The small molecule below binds the protein below.
Small molecule (SMILES): O=C([O-])C(=O)[O-]

Binding-site contacts:
Ligand atom O3 contacts residue MG1 of chain 1.V at 1.9 Å.
Ligand atom O3 contacts residue GLU188 of chain 1.C at 2.6 Å (salt-bridge).
Ligand atom C2 contacts residue THR244 of chain 1.C at 4.0 Å.
Ligand atom O2 contacts residue MET276 of chain 1.C at 4.4 Å.
Ligand atom C1 contacts residue ASP212 of chain 1.C at 3.8 Å.
Ligand atom O1 contacts residue ASP212 of chain 1.C at 3.8 Å.
Ligand atom C2 contacts residue MG1 of chain 1.V at 2.6 Å.
Ligand atom O2 contacts residue THR244 of chain 1.C at 3.5 Å (h-bond).
Ligand atom O2 contacts residue MG1 of chain 1.V at 3.9 Å.
Ligand atom O3 contacts residue ALA209 of chain 1.C at 3.8 Å.
Ligand atom O3 contacts residue ASP212 of chain 1.C at 2.8 Å (salt-bridge).
Ligand atom C1 contacts residue GLY211 of chain 1.C at 3.9 Å.
Ligand atom O4 contacts residue ASP212 of chain 1.C at 3.9 Å.
Ligand atom C1 contacts residue ALA209 of chain 1.C at 3.5 Å (hydrophobic).
Ligand atom C1 contacts residue THR244 of chain 1.C at 3.7 Å.
Ligand atom C2 contacts residue GLU188 of chain 1.C at 3.8 Å.
Ligand atom O1 contacts residue GLU188 of chain 1.C at 4.4 Å.
Ligand atom O1 contacts residue ARG210 of chain 1.C at 3.6 Å.
Ligand atom O4 contacts residue MG1 of chain 1.V at 1.9 Å.
Ligand atom C1 contacts residue MG1 of chain 1.V at 2.6 Å.
Ligand atom C2 contacts residue ALA209 of chain 1.C at 4.0 Å (hydrophobic).
Ligand atom O2 contacts residue ALA209 of chain 1.C at 4.3 Å.
Ligand atom O2 contacts residue ARG87 of chain 1.C at 4.1 Å.
Ligand atom O4 contacts residue GLU188 of chain 1.C at 3.4 Å (salt-bridge).
Ligand atom O1 contacts residue MG1 of chain 1.V at 3.9 Å.
Ligand atom O4 contacts residue LYS186 of chain 1.C at 2.9 Å (salt-bridge).
Ligand atom O2 contacts residue LYS186 of chain 1.C at 3.8 Å.
Ligand atom O1 contacts residue ALA209 of chain 1.C at 3.3 Å.
Ligand atom C2 contacts residue ASP212 of chain 1.C at 4.5 Å.
Ligand atom O1 contacts residue GLY211 of chain 1.C at 2.9 Å (h-bond).
Ligand atom O3 contacts residue GLY211 of chain 1.C at 4.0 Å.
Ligand atom O1 contacts residue THR244 of chain 1.C at 2.7 Å (h-bond).
Ligand atom C1 contacts residue GLU188 of chain 1.C at 3.4 Å.
Ligand atom C2 contacts residue LYS186 of chain 1.C at 3.6 Å.

Sequence of chain 1.C:
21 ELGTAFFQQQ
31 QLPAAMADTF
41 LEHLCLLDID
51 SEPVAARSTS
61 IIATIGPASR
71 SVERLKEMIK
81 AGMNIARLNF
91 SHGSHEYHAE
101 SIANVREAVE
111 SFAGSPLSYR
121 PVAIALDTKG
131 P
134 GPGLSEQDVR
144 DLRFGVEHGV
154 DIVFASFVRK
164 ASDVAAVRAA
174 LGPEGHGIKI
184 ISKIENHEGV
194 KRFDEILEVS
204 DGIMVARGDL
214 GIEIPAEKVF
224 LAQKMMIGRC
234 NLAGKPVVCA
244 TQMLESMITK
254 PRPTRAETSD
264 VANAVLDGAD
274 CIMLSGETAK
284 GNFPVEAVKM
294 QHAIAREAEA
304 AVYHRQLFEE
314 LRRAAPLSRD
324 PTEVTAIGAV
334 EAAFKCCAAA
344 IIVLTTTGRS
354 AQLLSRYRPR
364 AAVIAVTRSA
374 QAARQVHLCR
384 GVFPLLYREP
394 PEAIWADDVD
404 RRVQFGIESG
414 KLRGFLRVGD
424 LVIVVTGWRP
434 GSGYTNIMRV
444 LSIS